Binding-site contacts:
Ligand atom O5 contacts residue ASP276 of chain 1.A at 4.4 Å.
Ligand atom C1 contacts residue GLY48 of chain 1.A at 4.3 Å.
Ligand atom C3 contacts residue ASN278 of chain 1.A at 4.0 Å.
Ligand atom N2 contacts residue ASN278 of chain 1.A at 3.2 Å (h-bond).
Ligand atom O6 contacts residue ASP276 of chain 1.A at 3.4 Å (salt-bridge).
Ligand atom C6 contacts residue ASN278 of chain 1.A at 3.8 Å.
Ligand atom C1 contacts residue ASN278 of chain 1.A at 1.5 Å.
Ligand atom O6 contacts residue ASN278 of chain 1.A at 3.3 Å (h-bond).
Ligand atom N2 contacts residue GLY48 of chain 1.A at 4.1 Å.
Ligand atom C6 contacts residue ASP276 of chain 1.A at 3.6 Å.
Ligand atom C2 contacts residue GLY48 of chain 1.A at 4.2 Å.
Ligand atom C8 contacts residue ASN278 of chain 1.A at 4.0 Å.
Ligand atom C2 contacts residue ASN278 of chain 1.A at 2.8 Å.
Ligand atom C5 contacts residue ASN278 of chain 1.A at 3.4 Å.
Ligand atom C4 contacts residue ASN278 of chain 1.A at 4.4 Å.
Ligand atom C7 contacts residue ASN278 of chain 1.A at 3.7 Å.
Ligand atom O5 contacts residue ASN278 of chain 1.A at 2.4 Å (h-bond).

Sequence of chain 1.A:
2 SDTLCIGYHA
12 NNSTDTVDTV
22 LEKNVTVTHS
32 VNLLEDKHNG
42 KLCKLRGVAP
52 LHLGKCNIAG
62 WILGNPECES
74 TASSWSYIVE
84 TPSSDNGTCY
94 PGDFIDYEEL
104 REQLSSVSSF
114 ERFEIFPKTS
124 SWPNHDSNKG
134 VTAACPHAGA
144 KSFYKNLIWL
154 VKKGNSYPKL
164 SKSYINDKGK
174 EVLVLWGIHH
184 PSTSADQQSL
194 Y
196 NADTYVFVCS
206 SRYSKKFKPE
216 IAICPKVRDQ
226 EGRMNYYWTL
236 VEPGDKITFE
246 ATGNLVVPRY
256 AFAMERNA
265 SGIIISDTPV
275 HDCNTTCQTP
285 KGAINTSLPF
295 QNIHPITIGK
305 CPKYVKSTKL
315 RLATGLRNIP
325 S

This protein binds this small molecule.
Small molecule (SMILES): CC(=O)N[C@@H]1[C@@H](O)[C@H](O)[C@@H](CO)O[C@H]1O